Binding-site contacts:
Ligand atom O3 contacts residue GLU271 of chain 1.E at 3.8 Å.
Ligand atom CA contacts residue LYS269 of chain 1.E at 3.9 Å.
Ligand atom O3 contacts residue ARG72 of chain 1.E at 3.9 Å.
Ligand atom OXT contacts residue MN1 of chain 1.V at 4.3 Å.
Ligand atom O contacts residue GLY294 of chain 1.E at 3.8 Å.
Ligand atom C contacts residue ALA292 of chain 1.E at 3.4 Å (hydrophobic).
Ligand atom CA contacts residue ARG72 of chain 1.E at 4.5 Å.
Ligand atom O contacts residue ALA292 of chain 1.E at 3.7 Å.
Ligand atom C contacts residue GLY294 of chain 1.E at 3.9 Å.
Ligand atom O contacts residue MN1 of chain 1.V at 2.2 Å.
Ligand atom O3 contacts residue LYS269 of chain 1.E at 2.7 Å (salt-bridge).
Ligand atom O3 contacts residue ASP112 of chain 1.E at 4.4 Å.
Ligand atom CB contacts residue LYS269 of chain 1.E at 4.2 Å.
Ligand atom OXT contacts residue GLY294 of chain 1.E at 2.9 Å (h-bond).
Ligand atom CB contacts residue ALA326 of chain 1.E at 4.5 Å (hydrophobic).
Ligand atom O3 contacts residue ALA292 of chain 1.E at 4.3 Å.
Ligand atom O3 contacts residue MN1 of chain 1.V at 2.6 Å.
Ligand atom C contacts residue THR327 of chain 1.E at 3.3 Å.
Ligand atom O contacts residue ASP295 of chain 1.E at 3.0 Å (salt-bridge).
Ligand atom CA contacts residue MN1 of chain 1.V at 3.2 Å.
Ligand atom C contacts residue MN1 of chain 1.V at 3.1 Å.
Ligand atom CB contacts residue THR327 of chain 1.E at 3.4 Å.
Ligand atom O contacts residue GLU271 of chain 1.E at 2.9 Å (salt-bridge).
Ligand atom CB contacts residue ARG72 of chain 1.E at 3.7 Å.
Ligand atom OXT contacts residue ASP295 of chain 1.E at 4.1 Å.
Ligand atom C contacts residue ASP295 of chain 1.E at 4.1 Å.
Ligand atom CA contacts residue ALA292 of chain 1.E at 3.6 Å (hydrophobic).
Ligand atom OXT contacts residue ARG293 of chain 1.E at 3.7 Å.
Ligand atom OXT contacts residue THR327 of chain 1.E at 2.3 Å (h-bond).
Ligand atom O contacts residue THR327 of chain 1.E at 4.4 Å.
Ligand atom CA contacts residue GLU271 of chain 1.E at 4.1 Å.
Ligand atom OXT contacts residue ALA292 of chain 1.E at 3.3 Å.
Ligand atom C contacts residue GLU271 of chain 1.E at 3.7 Å.
Ligand atom CA contacts residue THR327 of chain 1.E at 3.7 Å.
Ligand atom CB contacts residue MET290 of chain 1.E at 3.7 Å (hydrophobic).
Ligand atom CB contacts residue ALA292 of chain 1.E at 4.3 Å (hydrophobic).

This protein binds this small molecule.
Small molecule (SMILES): CC(=O)C(=O)O

Sequence of chain 1.E:
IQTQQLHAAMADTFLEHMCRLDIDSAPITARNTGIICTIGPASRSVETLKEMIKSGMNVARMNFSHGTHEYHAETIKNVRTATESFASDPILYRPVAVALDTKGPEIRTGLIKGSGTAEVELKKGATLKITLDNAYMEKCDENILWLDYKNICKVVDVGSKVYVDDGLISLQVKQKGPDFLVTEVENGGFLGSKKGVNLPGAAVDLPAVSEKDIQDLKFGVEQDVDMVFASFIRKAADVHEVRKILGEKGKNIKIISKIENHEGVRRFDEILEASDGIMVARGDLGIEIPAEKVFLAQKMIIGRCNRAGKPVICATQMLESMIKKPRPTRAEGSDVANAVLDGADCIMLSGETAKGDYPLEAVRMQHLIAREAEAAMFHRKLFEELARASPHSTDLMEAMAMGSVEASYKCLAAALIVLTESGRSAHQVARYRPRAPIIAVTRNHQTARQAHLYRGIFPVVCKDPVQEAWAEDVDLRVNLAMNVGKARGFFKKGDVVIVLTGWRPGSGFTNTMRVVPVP